A protein and the small-molecule ligand that binds it are described below.
Small molecule (SMILES): CC(=O)N[C@H]1[C@H](O[C@H]2[C@H](O)[C@@H](NC(C)=O)CO[C@@H]2CO)O[C@H](CO)[C@@H](O)[C@@H]1O

Sequence of chain 1.C:
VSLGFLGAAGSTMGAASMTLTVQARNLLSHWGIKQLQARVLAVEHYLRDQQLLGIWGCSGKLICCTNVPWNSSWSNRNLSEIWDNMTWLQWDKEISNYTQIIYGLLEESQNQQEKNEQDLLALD

Binding-site contacts:
Ligand atom C5 contacts residue SER102 of chain 1.C at 4.3 Å.
Ligand atom O5 contacts residue ASN100 of chain 1.C at 2.4 Å (h-bond).
Ligand atom C2 contacts residue ASN100 of chain 1.C at 2.5 Å.
Ligand atom C5 contacts residue ASN100 of chain 1.C at 3.6 Å.
Ligand atom C4 contacts residue ASN100 of chain 1.C at 4.2 Å.
Ligand atom C1 contacts residue SER102 of chain 1.C at 3.9 Å.
Ligand atom C1 contacts residue ASN100 of chain 1.C at 1.4 Å.
Ligand atom C7 contacts residue ASN100 of chain 1.C at 3.7 Å.
Ligand atom C6 contacts residue ASN100 of chain 1.C at 3.8 Å.
Ligand atom O5 contacts residue SER102 of chain 1.C at 3.3 Å.
Ligand atom N2 contacts residue ASN100 of chain 1.C at 3.1 Å (h-bond).
Ligand atom C3 contacts residue ASN100 of chain 1.C at 3.8 Å.
Ligand atom O7 contacts residue ASN100 of chain 1.C at 3.8 Å.